Sequence of chain 1.F:
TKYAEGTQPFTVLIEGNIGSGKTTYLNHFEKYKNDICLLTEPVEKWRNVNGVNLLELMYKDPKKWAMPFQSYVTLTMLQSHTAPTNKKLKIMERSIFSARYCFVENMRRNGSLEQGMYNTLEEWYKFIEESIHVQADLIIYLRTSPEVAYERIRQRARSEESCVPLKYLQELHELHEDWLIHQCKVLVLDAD

A protein and the small-molecule ligand that binds it are described below.
Small molecule (SMILES): Nc1ccn([C@H]2CC[C@@H](COP(=O)(O)O)O2)c(=O)n1

Binding-site contacts:
Ligand atom O4' contacts residue TRP57 of chain 1.F at 3.8 Å.
Ligand atom C6 contacts residue GLU52 of chain 1.F at 3.8 Å.
Ligand atom C2' contacts residue TYR70 of chain 1.F at 2.9 Å (hydrophobic).
Ligand atom C5' contacts residue GLU52 of chain 1.F at 4.1 Å.
Ligand atom N3 contacts residue PHE80 of chain 1.F at 3.6 Å.
Ligand atom O2 contacts residue MET69 of chain 1.F at 3.2 Å.
Ligand atom C3' contacts residue GLU172 of chain 1.F at 4.2 Å.
Ligand atom C2 contacts residue GLN81 of chain 1.F at 3.9 Å.
Ligand atom C5 contacts residue TRP57 of chain 1.F at 4.1 Å (hydrophobic).
Ligand atom O5' contacts residue GLU52 of chain 1.F at 2.8 Å (salt-bridge).
Ligand atom C4 contacts residue GLN81 of chain 1.F at 3.9 Å.
Ligand atom C6 contacts residue PHE114 of chain 1.F at 4.1 Å (hydrophobic).
Ligand atom N1 contacts residue PHE114 of chain 1.F at 4.1 Å.
Ligand atom N3 contacts residue PHE114 of chain 1.F at 3.4 Å.
Ligand atom N4 contacts residue ALA110 of chain 1.F at 3.6 Å.
Ligand atom O2 contacts residue PHE80 of chain 1.F at 3.1 Å.
Ligand atom N4 contacts residue VAL84 of chain 1.F at 3.9 Å.
Ligand atom C6 contacts residue TRP57 of chain 1.F at 3.9 Å (hydrophobic).
Ligand atom N4 contacts residue PHE114 of chain 1.F at 3.3 Å.
Ligand atom C2 contacts residue PHE80 of chain 1.F at 3.5 Å (hydrophobic).
Ligand atom C2' contacts residue PHE114 of chain 1.F at 4.3 Å (hydrophobic).
Ligand atom C2' contacts residue ILE29 of chain 1.F at 3.8 Å (hydrophobic).
Ligand atom C5 contacts residue GLU52 of chain 1.F at 3.8 Å.
Ligand atom C5 contacts residue PHE114 of chain 1.F at 3.9 Å (hydrophobic).
Ligand atom N4 contacts residue GLN81 of chain 1.F at 3.4 Å (h-bond).
Ligand atom O4' contacts residue LEU66 of chain 1.F at 4.1 Å.
Ligand atom O2 contacts residue GLN81 of chain 1.F at 3.7 Å.
Ligand atom N3 contacts residue GLN81 of chain 1.F at 3.1 Å (h-bond).
Ligand atom C3' contacts residue TYR70 of chain 1.F at 2.9 Å (hydrophobic).
Ligand atom C6 contacts residue ARG105 of chain 1.F at 4.2 Å.
Ligand atom C1' contacts residue LEU66 of chain 1.F at 4.1 Å (hydrophobic).
Ligand atom N1 contacts residue PHE80 of chain 1.F at 4.2 Å.
Ligand atom O5' contacts residue ARG105 of chain 1.F at 3.2 Å (salt-bridge).
Ligand atom C4 contacts residue PHE114 of chain 1.F at 3.3 Å (hydrophobic).
Ligand atom C1' contacts residue TYR70 of chain 1.F at 4.0 Å (hydrophobic).
Ligand atom C2 contacts residue PHE114 of chain 1.F at 3.6 Å (hydrophobic).
Ligand atom C5' contacts residue GLU172 of chain 1.F at 3.6 Å.
Ligand atom C3' contacts residue ILE29 of chain 1.F at 3.8 Å (hydrophobic).
Ligand atom O2 contacts residue PHE114 of chain 1.F at 4.1 Å.
Ligand atom C4' contacts residue TYR70 of chain 1.F at 4.2 Å (hydrophobic).